Sequence of chain 1.A:
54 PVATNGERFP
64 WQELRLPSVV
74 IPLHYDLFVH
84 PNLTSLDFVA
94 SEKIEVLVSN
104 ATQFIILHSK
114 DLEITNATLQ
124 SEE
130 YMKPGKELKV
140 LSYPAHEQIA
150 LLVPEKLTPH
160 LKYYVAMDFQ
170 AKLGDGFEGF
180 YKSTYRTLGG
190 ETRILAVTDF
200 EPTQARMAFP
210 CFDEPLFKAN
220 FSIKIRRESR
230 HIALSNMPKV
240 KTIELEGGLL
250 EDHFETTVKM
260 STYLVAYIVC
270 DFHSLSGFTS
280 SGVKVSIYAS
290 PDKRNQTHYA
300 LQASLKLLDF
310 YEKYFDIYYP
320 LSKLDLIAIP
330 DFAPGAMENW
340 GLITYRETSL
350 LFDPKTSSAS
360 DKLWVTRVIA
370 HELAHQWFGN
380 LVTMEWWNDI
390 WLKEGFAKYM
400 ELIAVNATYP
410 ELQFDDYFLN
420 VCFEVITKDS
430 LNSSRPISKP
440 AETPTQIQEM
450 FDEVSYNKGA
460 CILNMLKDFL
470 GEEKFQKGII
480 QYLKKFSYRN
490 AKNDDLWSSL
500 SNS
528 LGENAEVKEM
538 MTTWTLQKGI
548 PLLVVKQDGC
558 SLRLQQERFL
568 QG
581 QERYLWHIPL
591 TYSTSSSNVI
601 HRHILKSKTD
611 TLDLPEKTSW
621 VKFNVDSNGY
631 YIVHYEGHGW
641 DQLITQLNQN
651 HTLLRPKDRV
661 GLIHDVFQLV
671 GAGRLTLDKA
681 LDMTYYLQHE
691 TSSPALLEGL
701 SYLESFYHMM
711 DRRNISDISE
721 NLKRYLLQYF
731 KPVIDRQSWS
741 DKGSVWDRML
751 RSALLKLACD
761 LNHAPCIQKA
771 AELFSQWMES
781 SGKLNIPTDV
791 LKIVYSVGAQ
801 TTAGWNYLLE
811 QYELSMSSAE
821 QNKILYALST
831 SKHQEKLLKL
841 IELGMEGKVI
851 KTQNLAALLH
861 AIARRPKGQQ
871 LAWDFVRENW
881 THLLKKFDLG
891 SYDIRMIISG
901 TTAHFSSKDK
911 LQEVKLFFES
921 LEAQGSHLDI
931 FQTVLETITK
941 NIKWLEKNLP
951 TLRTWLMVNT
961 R

Binding-site contacts:
Ligand atom C5 contacts residue ASN405 of chain 1.A at 3.7 Å.
Ligand atom O6 contacts residue ASN405 of chain 1.A at 3.9 Å.
Ligand atom C7 contacts residue LYS466 of chain 1.A at 4.3 Å.
Ligand atom O7 contacts residue ILE402 of chain 1.A at 3.7 Å.
Ligand atom N2 contacts residue ASN405 of chain 1.A at 2.9 Å (h-bond).
Ligand atom C4 contacts residue ASN405 of chain 1.A at 4.3 Å.
Ligand atom C2 contacts residue ASN405 of chain 1.A at 2.5 Å.
Ligand atom C3 contacts residue ASN405 of chain 1.A at 3.8 Å.
Ligand atom O6 contacts residue PRO409 of chain 1.A at 4.5 Å.
Ligand atom O7 contacts residue ASN405 of chain 1.A at 3.6 Å (h-bond).
Ligand atom O5 contacts residue ASN405 of chain 1.A at 2.3 Å (h-bond).
Ligand atom C8 contacts residue LYS466 of chain 1.A at 3.6 Å.
Ligand atom C7 contacts residue ASN405 of chain 1.A at 3.7 Å.
Ligand atom O7 contacts residue LEU401 of chain 1.A at 3.9 Å.
Ligand atom C1 contacts residue ASN405 of chain 1.A at 1.4 Å.
Ligand atom O7 contacts residue LYS466 of chain 1.A at 4.1 Å.

A protein and the small-molecule ligand that binds it are described below.
Small molecule (SMILES): CC(=O)N[C@@H]1[C@@H](O)[C@H](O)[C@@H](CO)O[C@H]1O